Binding-site contacts:
Ligand atom C5 contacts residue THR116 of chain 49.A at 3.5 Å.
Ligand atom O5 contacts residue THR116 of chain 49.A at 2.6 Å (h-bond).
Ligand atom C1 contacts residue THR116 of chain 49.A at 3.3 Å.
Ligand atom C7 contacts residue ASN259 of chain 49.B at 3.1 Å.
Ligand atom C6 contacts residue THR116 of chain 49.A at 3.5 Å.
Ligand atom O5 contacts residue ASN259 of chain 49.B at 2.4 Å (h-bond).
Ligand atom C2 contacts residue ASN259 of chain 49.B at 2.4 Å.
Ligand atom C6 contacts residue LYS115 of chain 49.A at 3.9 Å.
Ligand atom O7 contacts residue ASN259 of chain 49.B at 3.0 Å (h-bond).
Ligand atom C8 contacts residue ASN259 of chain 49.B at 4.1 Å.
Ligand atom C1 contacts residue ASN259 of chain 49.B at 1.4 Å.
Ligand atom C5 contacts residue ASN259 of chain 49.B at 3.7 Å.
Ligand atom O6 contacts residue LYS115 of chain 49.A at 4.4 Å.
Ligand atom O6 contacts residue PHE118 of chain 49.A at 3.9 Å.
Ligand atom C4 contacts residue ASN259 of chain 49.B at 4.2 Å.
Ligand atom C6 contacts residue PHE118 of chain 49.A at 4.4 Å (hydrophobic).
Ligand atom N2 contacts residue ASN259 of chain 49.B at 2.9 Å (h-bond).
Ligand atom C3 contacts residue ASN259 of chain 49.B at 3.8 Å.

This small molecule binds to this protein.
Small molecule (SMILES): CC(=O)N[C@@H]1[C@@H](O)[C@H](O)[C@@H](CO)O[C@H]1O

Sequence of chain 49.B:
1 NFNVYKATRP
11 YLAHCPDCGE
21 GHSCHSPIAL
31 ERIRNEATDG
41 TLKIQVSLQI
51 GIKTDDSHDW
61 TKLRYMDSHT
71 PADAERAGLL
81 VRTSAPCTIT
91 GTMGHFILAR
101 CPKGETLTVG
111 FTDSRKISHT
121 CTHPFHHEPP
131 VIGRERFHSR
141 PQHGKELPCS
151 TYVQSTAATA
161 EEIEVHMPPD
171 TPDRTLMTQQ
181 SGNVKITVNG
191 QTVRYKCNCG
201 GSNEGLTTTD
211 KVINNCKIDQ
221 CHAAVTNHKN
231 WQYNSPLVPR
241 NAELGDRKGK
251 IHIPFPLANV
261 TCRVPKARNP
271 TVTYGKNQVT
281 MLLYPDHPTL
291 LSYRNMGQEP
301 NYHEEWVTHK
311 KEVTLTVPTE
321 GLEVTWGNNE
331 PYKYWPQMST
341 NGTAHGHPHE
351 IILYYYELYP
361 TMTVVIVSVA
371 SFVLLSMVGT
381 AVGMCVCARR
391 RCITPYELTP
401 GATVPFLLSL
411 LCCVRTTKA

Sequence of chain 49.A:
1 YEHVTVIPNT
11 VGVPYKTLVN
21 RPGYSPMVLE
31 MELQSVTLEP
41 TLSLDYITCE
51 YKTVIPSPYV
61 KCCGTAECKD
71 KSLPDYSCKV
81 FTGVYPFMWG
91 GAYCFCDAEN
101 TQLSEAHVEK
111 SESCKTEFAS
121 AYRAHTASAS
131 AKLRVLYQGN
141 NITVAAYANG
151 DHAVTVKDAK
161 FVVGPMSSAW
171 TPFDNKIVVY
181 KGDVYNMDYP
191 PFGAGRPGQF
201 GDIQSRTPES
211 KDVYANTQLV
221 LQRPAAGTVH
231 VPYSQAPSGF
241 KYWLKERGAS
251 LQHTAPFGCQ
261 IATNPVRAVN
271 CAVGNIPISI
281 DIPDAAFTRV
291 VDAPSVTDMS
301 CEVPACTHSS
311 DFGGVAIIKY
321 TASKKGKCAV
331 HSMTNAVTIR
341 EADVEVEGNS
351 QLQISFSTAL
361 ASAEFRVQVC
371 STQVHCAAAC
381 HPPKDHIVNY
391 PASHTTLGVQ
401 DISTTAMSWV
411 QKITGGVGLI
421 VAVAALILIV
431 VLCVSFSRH